Binding-site contacts:
Ligand atom C5 contacts residue THR399 of chain 1.A at 3.5 Å.
Ligand atom C8 contacts residue TYR446 of chain 1.A at 3.9 Å (hydrophobic).
Ligand atom O5 contacts residue ASN397 of chain 1.A at 2.4 Å (h-bond).
Ligand atom C1 contacts residue ASN397 of chain 1.A at 1.4 Å.
Ligand atom C7 contacts residue ASP421 of chain 1.A at 3.7 Å.
Ligand atom C1 contacts residue THR399 of chain 1.A at 3.8 Å.
Ligand atom C3 contacts residue ASP421 of chain 1.A at 4.1 Å.
Ligand atom O7 contacts residue LYS400 of chain 1.A at 4.0 Å.
Ligand atom N2 contacts residue ASP421 of chain 1.A at 2.8 Å (salt-bridge).
Ligand atom C5 contacts residue SER371 of chain 1.A at 4.1 Å.
Ligand atom C1 contacts residue ASP421 of chain 1.A at 3.7 Å.
Ligand atom C5 contacts residue ASN397 of chain 1.A at 3.6 Å.
Ligand atom C6 contacts residue LYS400 of chain 1.A at 4.2 Å.
Ligand atom O7 contacts residue ILE395 of chain 1.A at 4.4 Å.
Ligand atom O6 contacts residue SER371 of chain 1.A at 2.2 Å (h-bond).
Ligand atom C6 contacts residue SER371 of chain 1.A at 3.3 Å.
Ligand atom O6 contacts residue LYS400 of chain 1.A at 3.4 Å (salt-bridge).
Ligand atom O6 contacts residue THR399 of chain 1.A at 2.8 Å (h-bond).
Ligand atom C4 contacts residue ASN397 of chain 1.A at 4.2 Å.
Ligand atom O7 contacts residue ASN397 of chain 1.A at 3.3 Å (h-bond).
Ligand atom C8 contacts residue ASP421 of chain 1.A at 4.2 Å.
Ligand atom C2 contacts residue ASN397 of chain 1.A at 2.4 Å.
Ligand atom O5 contacts residue SER371 of chain 1.A at 3.9 Å.
Ligand atom C2 contacts residue ASP421 of chain 1.A at 3.7 Å.
Ligand atom C6 contacts residue THR399 of chain 1.A at 3.7 Å.
Ligand atom C7 contacts residue ASN397 of chain 1.A at 3.5 Å.
Ligand atom O5 contacts residue THR399 of chain 1.A at 3.4 Å (h-bond).
Ligand atom N2 contacts residue ASN397 of chain 1.A at 2.8 Å (h-bond).
Ligand atom C3 contacts residue ASN397 of chain 1.A at 3.7 Å.

The protein below binds the small molecule below.
Small molecule (SMILES): CC(=O)N[C@H]1[C@H](O[C@H]2[C@H](O)[C@@H](NC(C)=O)CO[C@@H]2CO)O[C@H](CO)[C@@H](O[C@@H]2O[C@H](CO[C@H]3O[C@H](CO)[C@@H](O)[C@H](O)[C@@H]3O)[C@@H](O)[C@H](O)[C@@H]2O)[C@@H]1O

Sequence of chain 1.A:
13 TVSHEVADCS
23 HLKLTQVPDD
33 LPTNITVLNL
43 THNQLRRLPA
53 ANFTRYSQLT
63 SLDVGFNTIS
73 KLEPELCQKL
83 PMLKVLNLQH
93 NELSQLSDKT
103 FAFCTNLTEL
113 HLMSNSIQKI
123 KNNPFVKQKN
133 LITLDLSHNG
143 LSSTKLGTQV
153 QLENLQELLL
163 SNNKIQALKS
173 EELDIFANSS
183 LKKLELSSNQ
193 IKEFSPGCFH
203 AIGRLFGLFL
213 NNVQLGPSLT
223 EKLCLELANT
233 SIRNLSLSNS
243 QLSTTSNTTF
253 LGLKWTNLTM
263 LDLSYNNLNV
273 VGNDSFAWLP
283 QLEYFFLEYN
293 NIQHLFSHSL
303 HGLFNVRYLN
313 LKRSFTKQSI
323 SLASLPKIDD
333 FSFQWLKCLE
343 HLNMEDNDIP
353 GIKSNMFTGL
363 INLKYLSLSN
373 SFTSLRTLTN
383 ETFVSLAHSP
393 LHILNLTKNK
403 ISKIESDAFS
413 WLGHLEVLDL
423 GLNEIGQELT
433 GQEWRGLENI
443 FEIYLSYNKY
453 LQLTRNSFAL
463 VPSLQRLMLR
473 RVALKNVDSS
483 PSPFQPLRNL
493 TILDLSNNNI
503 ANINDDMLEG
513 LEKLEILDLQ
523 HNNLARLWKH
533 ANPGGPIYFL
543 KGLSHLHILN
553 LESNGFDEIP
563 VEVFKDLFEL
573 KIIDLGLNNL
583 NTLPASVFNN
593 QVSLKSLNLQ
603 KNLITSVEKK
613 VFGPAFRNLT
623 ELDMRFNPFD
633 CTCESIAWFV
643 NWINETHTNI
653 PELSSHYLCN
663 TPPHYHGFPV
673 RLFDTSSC